Binding-site contacts:
Ligand atom N18 contacts residue PRO141 of chain 1.C at 3.7 Å.
Ligand atom O17 contacts residue MET142 of chain 1.C at 3.0 Å (h-bond).
Ligand atom C13 contacts residue ARG229 of chain 1.C at 3.7 Å.
Ligand atom C13 contacts residue SER137 of chain 1.C at 3.7 Å.
Ligand atom C11 contacts residue ASN239 of chain 1.C at 3.2 Å.
Ligand atom N18 contacts residue GLU92 of chain 1.C at 3.0 Å (salt-bridge).
Ligand atom C12 contacts residue GLU92 of chain 1.C at 3.4 Å.
Ligand atom C13 contacts residue SER203 of chain 1.C at 3.6 Å.
Ligand atom O4 contacts residue THR205 of chain 1.C at 3.3 Å (h-bond).
Ligand atom O17 contacts residue PRO141 of chain 1.C at 3.5 Å.
Ligand atom N18 contacts residue TYR140 of chain 1.C at 3.1 Å (h-bond).
Ligand atom O4 contacts residue SER203 of chain 1.C at 3.5 Å.
Ligand atom C11 contacts residue SER204 of chain 1.C at 3.9 Å.
Ligand atom O16 contacts residue THR143 of chain 1.C at 2.6 Å (h-bond).
Ligand atom C15 contacts residue ARG229 of chain 1.C at 3.8 Å.
Ligand atom N8 contacts residue TYR109 of chain 1.C at 2.6 Å (h-bond).
Ligand atom C7 contacts residue TYR109 of chain 1.C at 3.4 Å (hydrophobic).
Ligand atom C9 contacts residue TYR109 of chain 1.C at 3.7 Å (hydrophobic).
Ligand atom O4 contacts residue SER204 of chain 1.C at 3.0 Å (h-bond).
Ligand atom O17 contacts residue THR143 of chain 1.C at 2.8 Å (h-bond).
Ligand atom C6 contacts residue ILE113 of chain 1.C at 3.5 Å (hydrophobic).
Ligand atom C14 contacts residue SER137 of chain 1.C at 3.6 Å.
Ligand atom N10 contacts residue ILE262 of chain 1.C at 3.8 Å.
Ligand atom N10 contacts residue PHE238 of chain 1.C at 2.9 Å (h-bond).
Ligand atom C6 contacts residue TYR109 of chain 1.C at 3.4 Å (hydrophobic).
Ligand atom C14 contacts residue GLU92 of chain 1.C at 3.5 Å.
Ligand atom O5 contacts residue SER204 of chain 1.C at 3.5 Å (h-bond).
Ligand atom C12 contacts residue MTA1 of chain 1.J at 3.3 Å.
Ligand atom O16 contacts residue ARG229 of chain 1.C at 2.8 Å (salt-bridge).
Ligand atom C3 contacts residue SER204 of chain 1.C at 3.6 Å.
Ligand atom O5 contacts residue SER203 of chain 1.C at 3.8 Å.
Ligand atom O16 contacts residue ILE117 of chain 1.C at 3.7 Å.
Ligand atom N10 contacts residue ASN239 of chain 1.C at 2.8 Å (h-bond).
Ligand atom N18 contacts residue SER137 of chain 1.C at 2.7 Å (h-bond).
Ligand atom O5 contacts residue ARG229 of chain 1.C at 3.3 Å (salt-bridge).
Ligand atom C11 contacts residue PHE263 of chain 1.C at 3.8 Å (hydrophobic).
Ligand atom C15 contacts residue THR143 of chain 1.C at 3.1 Å.
Ligand atom C9 contacts residue PHE238 of chain 1.C at 3.3 Å (hydrophobic).
Ligand atom C13 contacts residue MTA1 of chain 1.J at 3.9 Å.
Ligand atom C3 contacts residue SER203 of chain 1.C at 3.9 Å.

Sequence of chain 1.C:
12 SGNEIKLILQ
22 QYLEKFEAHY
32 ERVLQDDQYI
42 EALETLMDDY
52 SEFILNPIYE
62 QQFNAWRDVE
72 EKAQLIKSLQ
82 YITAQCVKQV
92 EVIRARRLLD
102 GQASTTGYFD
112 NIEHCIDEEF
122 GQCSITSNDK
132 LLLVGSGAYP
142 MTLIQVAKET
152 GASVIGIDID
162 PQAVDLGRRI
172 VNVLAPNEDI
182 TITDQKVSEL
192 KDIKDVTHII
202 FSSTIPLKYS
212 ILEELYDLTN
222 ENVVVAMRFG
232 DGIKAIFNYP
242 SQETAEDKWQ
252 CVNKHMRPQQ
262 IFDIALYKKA

A small-molecule ligand and the protein it binds are described below.
Small molecule (SMILES): N[C@@H](CCN[C@H](Cc1c[nH]cn1)C(=O)O)C(=O)O